This protein binds this small molecule.
Small molecule (SMILES): Nc1ncnc2c1ncn2[C@@H]1O[C@H](COP(=O)(O)OP(=O)(O)O)C[C@H]1O

Sequence of chain 1.K:
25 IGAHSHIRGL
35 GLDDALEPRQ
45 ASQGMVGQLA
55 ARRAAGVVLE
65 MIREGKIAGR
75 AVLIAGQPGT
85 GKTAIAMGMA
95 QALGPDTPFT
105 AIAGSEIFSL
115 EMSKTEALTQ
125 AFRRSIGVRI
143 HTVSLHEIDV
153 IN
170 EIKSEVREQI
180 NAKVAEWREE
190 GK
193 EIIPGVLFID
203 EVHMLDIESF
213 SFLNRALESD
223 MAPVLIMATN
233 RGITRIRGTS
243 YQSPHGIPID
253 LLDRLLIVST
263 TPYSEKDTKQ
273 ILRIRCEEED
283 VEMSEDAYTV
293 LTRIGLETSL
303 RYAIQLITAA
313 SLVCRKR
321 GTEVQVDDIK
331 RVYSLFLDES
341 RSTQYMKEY

Binding-site contacts:
Ligand atom N1 contacts residue VAL50 of chain 1.K at 3.0 Å (h-bond).
Ligand atom O1A contacts residue THR87 of chain 1.K at 3.8 Å.
Ligand atom C4' contacts residue ILE306 of chain 1.K at 3.7 Å (hydrophobic).
Ligand atom O4' contacts residue LEU302 of chain 1.K at 3.7 Å.
Ligand atom O1B contacts residue THR87 of chain 1.K at 3.2 Å (h-bond).
Ligand atom O3B contacts residue GLY83 of chain 1.K at 2.8 Å (h-bond).
Ligand atom O1A contacts residue GLY85 of chain 1.K at 3.8 Å.
Ligand atom C8 contacts residue GLY85 of chain 1.K at 3.5 Å.
Ligand atom O3B contacts residue THR84 of chain 1.K at 3.2 Å (h-bond).
Ligand atom C6 contacts residue VAL50 of chain 1.K at 3.3 Å (hydrophobic).
Ligand atom N6 contacts residue TYR265 of chain 1.K at 2.8 Å (h-bond).
Ligand atom C2 contacts residue ILE31 of chain 1.K at 3.8 Å (hydrophobic).
Ligand atom O4' contacts residue ILE273 of chain 1.K at 3.6 Å.
Ligand atom C2' contacts residue HIS30 of chain 1.K at 3.9 Å.
Ligand atom C1' contacts residue HIS30 of chain 1.K at 3.8 Å.
Ligand atom O2' contacts residue ALA27 of chain 1.K at 3.6 Å (h-bond).
Ligand atom C2 contacts residue GLY48 of chain 1.K at 3.2 Å.
Ligand atom C2' contacts residue HIS28 of chain 1.K at 3.5 Å.
Ligand atom N7 contacts residue GLY85 of chain 1.K at 3.4 Å.
Ligand atom C3' contacts residue HIS28 of chain 1.K at 3.5 Å.
Ligand atom O2A contacts residue GLY85 of chain 1.K at 2.8 Å (h-bond).
Ligand atom O2A contacts residue THR84 of chain 1.K at 3.6 Å.
Ligand atom O3B contacts residue LYS86 of chain 1.K at 2.8 Å (salt-bridge).
Ligand atom PB contacts residue LYS86 of chain 1.K at 3.7 Å.
Ligand atom O2' contacts residue HIS30 of chain 1.K at 2.8 Å (h-bond).
Ligand atom C3' contacts residue ALA27 of chain 1.K at 3.7 Å (hydrophobic).
Ligand atom C2 contacts residue VAL50 of chain 1.K at 3.6 Å (hydrophobic).
Ligand atom N6 contacts residue VAL50 of chain 1.K at 2.8 Å (h-bond).
Ligand atom C6 contacts residue TYR265 of chain 1.K at 3.4 Å (hydrophobic).
Ligand atom N6 contacts residue GLN52 of chain 1.K at 3.9 Å.
Ligand atom N3 contacts residue HIS30 of chain 1.K at 3.2 Å (h-bond).
Ligand atom O1B contacts residue LYS86 of chain 1.K at 3.4 Å (salt-bridge).
Ligand atom O1A contacts residue HIS28 of chain 1.K at 2.8 Å.
Ligand atom O2' contacts residue HIS28 of chain 1.K at 2.9 Å (h-bond).
Ligand atom N1 contacts residue MET49 of chain 1.K at 3.5 Å.
Ligand atom N7 contacts residue TYR265 of chain 1.K at 2.7 Å (h-bond).
Ligand atom C5 contacts residue TYR265 of chain 1.K at 3.2 Å (hydrophobic).
Ligand atom O3B contacts residue GLY85 of chain 1.K at 3.8 Å.
Ligand atom C2 contacts residue MET49 of chain 1.K at 3.8 Å (hydrophobic).
Ligand atom N7 contacts residue THR84 of chain 1.K at 3.7 Å.